Sequence of chain 1.A:
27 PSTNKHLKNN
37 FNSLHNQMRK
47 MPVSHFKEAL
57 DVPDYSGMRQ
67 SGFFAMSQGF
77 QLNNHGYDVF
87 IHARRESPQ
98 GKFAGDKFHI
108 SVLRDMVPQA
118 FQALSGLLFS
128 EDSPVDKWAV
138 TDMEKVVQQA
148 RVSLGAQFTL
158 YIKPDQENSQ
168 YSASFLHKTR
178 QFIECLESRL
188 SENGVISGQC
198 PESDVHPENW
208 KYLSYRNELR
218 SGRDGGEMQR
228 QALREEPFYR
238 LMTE

Binding-site contacts:
Ligand atom N contacts residue ARG220 of chain 1.A at 3.5 Å (salt-bridge).
Ligand atom CD1 contacts residue TYR83 of chain 1.A at 3.2 Å (hydrophobic).
Ligand atom OE2 contacts residue GLU215 of chain 1.A at 3.5 Å.
Ligand atom C contacts residue GLU215 of chain 1.A at 3.5 Å.
Ligand atom O contacts residue ASP84 of chain 1.A at 3.3 Å.
Ligand atom OH contacts residue LYS160 of chain 1.A at 3.6 Å.
Ligand atom O3P contacts residue ARG148 of chain 1.A at 2.7 Å (salt-bridge).
Ligand atom O2P contacts residue ARG148 of chain 1.A at 2.9 Å (salt-bridge).
Ligand atom O contacts residue LYS104 of chain 1.A at 2.8 Å (salt-bridge).
Ligand atom CB contacts residue THR156 of chain 1.A at 3.4 Å.
Ligand atom O1P contacts residue ARG220 of chain 1.A at 2.8 Å (salt-bridge).
Ligand atom P contacts residue ARG220 of chain 1.A at 3.6 Å.
Ligand atom O1P contacts residue LYS104 of chain 1.A at 2.6 Å (salt-bridge).
Ligand atom CG contacts residue GLU215 of chain 1.A at 3.6 Å.
Ligand atom O2P contacts residue ARG213 of chain 1.A at 2.9 Å (salt-bridge).
Ligand atom OE2 contacts residue ARG213 of chain 1.A at 3.6 Å (salt-bridge).
Ligand atom O contacts residue TYR158 of chain 1.A at 3.6 Å.
Ligand atom CB contacts residue PHE100 of chain 1.A at 3.5 Å (hydrophobic).
Ligand atom O contacts residue LYS134 of chain 1.A at 2.4 Å (salt-bridge).
Ligand atom O contacts residue TYR158 of chain 1.A at 2.8 Å (h-bond).
Ligand atom CE1 contacts residue LYS134 of chain 1.A at 3.5 Å.
Ligand atom OE2 contacts residue ARG220 of chain 1.A at 2.8 Å (salt-bridge).
Ligand atom C contacts residue LYS134 of chain 1.A at 3.5 Å.
Ligand atom O3P contacts residue ARG220 of chain 1.A at 2.7 Å (salt-bridge).
Ligand atom O3P contacts residue LYS160 of chain 1.A at 2.6 Å (salt-bridge).
Ligand atom O2P contacts residue LYS134 of chain 1.A at 3.0 Å (salt-bridge).
Ligand atom P contacts residue LYS104 of chain 1.A at 3.5 Å.
Ligand atom CA contacts residue GLU215 of chain 1.A at 3.3 Å.
Ligand atom OG1 contacts residue LYS104 of chain 1.A at 3.4 Å (salt-bridge).
Ligand atom CG2 contacts residue THR156 of chain 1.A at 3.5 Å.
Ligand atom O1P contacts residue ARG213 of chain 1.A at 2.8 Å (salt-bridge).
Ligand atom O contacts residue VAL85 of chain 1.A at 3.1 Å (h-bond).
Ligand atom C contacts residue TYR158 of chain 1.A at 3.5 Å (hydrophobic).
Ligand atom CD contacts residue GLU215 of chain 1.A at 3.5 Å.
Ligand atom CB contacts residue ARG220 of chain 1.A at 3.5 Å.
Ligand atom O2P contacts residue HIS106 of chain 1.A at 2.9 Å.
Ligand atom O contacts residue PHE86 of chain 1.A at 3.2 Å.
Ligand atom C contacts residue LYS104 of chain 1.A at 3.4 Å.
Ligand atom OG1 contacts residue HIS106 of chain 1.A at 2.9 Å (h-bond).
Ligand atom N contacts residue GLU215 of chain 1.A at 2.9 Å (salt-bridge).

A protein and the small-molecule ligand that binds it are described below.
Small molecule (SMILES): CSCC[C@H](NC(=O)[C@H](Cc1ccccc1)NC(=O)[C@H](Cc1ccc(O)cc1)NC(=O)[C@@H](N)CCC(N)=O)C(=O)N[C@H](C(=O)N[C@@H](CCC(=O)O)C(=O)N[C@@H](Cc1ccc(OP(=O)(O)O)cc1)C(=O)NCC(=O)N[C@@H](C)C=O)[C@@H](C)OP(=O)(O)O